Binding-site contacts:
Ligand atom C10 contacts residue TYR384 of chain 2.A at 2.8 Å (hydrophobic).
Ligand atom C5 contacts residue 6TZ1 of chain 2.E at 3.9 Å.
Ligand atom C3 contacts residue TRP337 of chain 2.A at 3.7 Å (hydrophobic).
Ligand atom C1 contacts residue TRP337 of chain 2.A at 3.8 Å (hydrophobic).
Ligand atom C1 contacts residue ASP336 of chain 2.A at 3.5 Å.
Ligand atom C8 contacts residue TYR384 of chain 2.A at 3.8 Å (hydrophobic).
Ligand atom C9 contacts residue TRP337 of chain 2.A at 3.9 Å (hydrophobic).
Ligand atom N12 contacts residue TYR467 of chain 2.A at 3.6 Å.
Ligand atom C1 contacts residue 6TZ1 of chain 2.E at 3.9 Å.
Ligand atom C9 contacts residue GLN385 of chain 2.A at 3.6 Å.
Ligand atom C6 contacts residue MET340 of chain 2.A at 3.9 Å (hydrophobic).
Ligand atom C5 contacts residue TRP337 of chain 2.A at 3.9 Å (hydrophobic).
Ligand atom C9 contacts residue TYR467 of chain 2.A at 3.1 Å (hydrophobic).
Ligand atom N11 contacts residue ASP336 of chain 2.A at 3.0 Å (salt-bridge).
Ligand atom C10 contacts residue TYR467 of chain 2.A at 2.6 Å (hydrophobic).
Ligand atom C3 contacts residue ASP336 of chain 2.A at 3.9 Å.
Ligand atom C2 contacts residue ASP336 of chain 2.A at 3.4 Å.
Ligand atom C6 contacts residue THR361 of chain 2.A at 3.9 Å.
Ligand atom C2 contacts residue TRP337 of chain 2.A at 3.7 Å (hydrophobic).
Ligand atom C8 contacts residue TYR467 of chain 2.A at 3.7 Å (hydrophobic).
Ligand atom F7 contacts residue 6TZ1 of chain 2.E at 3.7 Å.
Ligand atom C6 contacts residue 6TZ1 of chain 2.E at 3.8 Å.
Ligand atom N12 contacts residue ASP336 of chain 2.A at 2.4 Å (salt-bridge).
Ligand atom C10 contacts residue ASP336 of chain 2.A at 4.2 Å.
Ligand atom F7 contacts residue MET340 of chain 2.A at 4.2 Å.
Ligand atom N11 contacts residue TYR384 of chain 2.A at 3.8 Å.
Ligand atom C8 contacts residue ASP336 of chain 2.A at 3.5 Å.
Ligand atom N12 contacts residue SO41 of chain 2.B at 4.0 Å.
Ligand atom N11 contacts residue TYR467 of chain 2.A at 3.1 Å (h-bond).
Ligand atom N12 contacts residue TRP337 of chain 2.A at 4.1 Å.
Ligand atom C2 contacts residue LEU500 of chain 2.A at 4.2 Å (hydrophobic).
Ligand atom C8 contacts residue TRP337 of chain 2.A at 3.7 Å (hydrophobic).
Ligand atom N11 contacts residue SO41 of chain 2.B at 2.9 Å (h-bond).
Ligand atom C4 contacts residue TRP337 of chain 2.A at 3.5 Å (hydrophobic).
Ligand atom N12 contacts residue TYR384 of chain 2.A at 4.2 Å.
Ligand atom C1 contacts residue THR361 of chain 2.A at 3.6 Å.
Ligand atom C4 contacts residue GLN385 of chain 2.A at 3.7 Å.
Ligand atom F7 contacts residue TRP337 of chain 2.A at 3.5 Å.
Ligand atom C9 contacts residue TYR384 of chain 2.A at 2.8 Å (hydrophobic).
Ligand atom C10 contacts residue SO41 of chain 2.B at 3.5 Å.

Sequence of chain 2.A:
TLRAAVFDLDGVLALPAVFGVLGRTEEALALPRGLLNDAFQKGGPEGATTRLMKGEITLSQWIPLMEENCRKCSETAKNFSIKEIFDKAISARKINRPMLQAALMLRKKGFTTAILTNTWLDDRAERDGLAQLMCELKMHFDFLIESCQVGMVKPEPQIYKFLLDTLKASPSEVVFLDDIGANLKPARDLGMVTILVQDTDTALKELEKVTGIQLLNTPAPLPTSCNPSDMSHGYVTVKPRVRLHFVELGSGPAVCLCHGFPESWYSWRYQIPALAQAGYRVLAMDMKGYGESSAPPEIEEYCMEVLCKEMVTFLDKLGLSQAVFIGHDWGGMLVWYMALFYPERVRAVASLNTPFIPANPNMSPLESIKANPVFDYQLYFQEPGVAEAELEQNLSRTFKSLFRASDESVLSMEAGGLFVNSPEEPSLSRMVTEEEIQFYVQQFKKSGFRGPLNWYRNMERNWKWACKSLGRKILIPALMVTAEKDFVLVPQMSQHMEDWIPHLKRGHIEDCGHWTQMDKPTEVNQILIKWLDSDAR

The protein below binds the small molecule below.
Small molecule (SMILES): Fc1cccc(-c2cc[nH]n2)c1